Sequence of chain 3.A:
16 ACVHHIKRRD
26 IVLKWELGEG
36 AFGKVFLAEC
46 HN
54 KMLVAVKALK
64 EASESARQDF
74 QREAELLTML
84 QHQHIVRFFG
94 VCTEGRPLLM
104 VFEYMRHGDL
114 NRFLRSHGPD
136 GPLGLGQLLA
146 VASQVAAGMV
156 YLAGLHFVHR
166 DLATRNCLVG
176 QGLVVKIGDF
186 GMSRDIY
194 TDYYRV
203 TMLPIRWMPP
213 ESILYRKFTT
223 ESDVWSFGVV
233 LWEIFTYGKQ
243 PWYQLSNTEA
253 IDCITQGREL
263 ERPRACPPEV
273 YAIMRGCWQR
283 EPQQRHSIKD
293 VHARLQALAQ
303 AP

This protein binds this small molecule.
Small molecule (SMILES): O=C(Nc1ccc(N2CCOCC2)cc1N1CCOCC1)c1cccc(Oc2ccccc2)c1

Binding-site contacts:
Ligand atom C24 contacts residue GLY183 of chain 3.A at 3.8 Å.
Ligand atom O1 contacts residue MET108 of chain 3.A at 2.9 Å (h-bond).
Ligand atom C2 contacts residue GLY111 of chain 3.A at 3.8 Å.
Ligand atom C3 contacts residue LEU32 of chain 3.A at 3.8 Å (hydrophobic).
Ligand atom C25 contacts residue PHE185 of chain 3.A at 3.5 Å (hydrophobic).
Ligand atom C9 contacts residue GLY111 of chain 3.A at 3.9 Å.
Ligand atom O1 contacts residue TYR107 of chain 3.A at 3.9 Å.
Ligand atom C6 contacts residue TYR107 of chain 3.A at 3.8 Å (hydrophobic).
Ligand atom C3 contacts residue TYR107 of chain 3.A at 3.7 Å (hydrophobic).
Ligand atom C17 contacts residue GLU106 of chain 3.A at 3.7 Å.
Ligand atom C10 contacts residue GLY111 of chain 3.A at 3.5 Å.
Ligand atom C16 contacts residue ALA58 of chain 3.A at 3.8 Å (hydrophobic).
Ligand atom C27 contacts residue LEU173 of chain 3.A at 3.7 Å (hydrophobic).
Ligand atom N1 contacts residue LEU173 of chain 3.A at 3.6 Å.
Ligand atom C3 contacts residue MET108 of chain 3.A at 2.6 Å (hydrophobic).
Ligand atom C26 contacts residue GLY186 of chain 3.A at 3.7 Å.
Ligand atom C4 contacts residue TYR107 of chain 3.A at 3.7 Å (hydrophobic).
Ligand atom C4 contacts residue MET108 of chain 3.A at 2.9 Å (hydrophobic).
Ligand atom C18 contacts residue PHE105 of chain 3.A at 3.5 Å (hydrophobic).
Ligand atom C4 contacts residue GLY111 of chain 3.A at 3.6 Å.
Ligand atom C5 contacts residue GLY111 of chain 3.A at 3.5 Å.
Ligand atom C23 contacts residue PHE185 of chain 3.A at 3.7 Å (hydrophobic).
Ligand atom C23 contacts residue GLY183 of chain 3.A at 2.8 Å.
Ligand atom C15 contacts residue ASP112 of chain 3.A at 3.6 Å.
Ligand atom C18 contacts residue LEU173 of chain 3.A at 3.9 Å (hydrophobic).
Ligand atom C12 contacts residue LEU32 of chain 3.A at 3.5 Å (hydrophobic).
Ligand atom C11 contacts residue GLY111 of chain 3.A at 3.7 Å.
Ligand atom C17 contacts residue ALA58 of chain 3.A at 3.5 Å (hydrophobic).
Ligand atom C2 contacts residue MET108 of chain 3.A at 3.7 Å (hydrophobic).
Ligand atom C22 contacts residue GLY183 of chain 3.A at 2.9 Å.
Ligand atom C16 contacts residue LEU173 of chain 3.A at 3.4 Å (hydrophobic).
Ligand atom C24 contacts residue ARG170 of chain 3.A at 3.6 Å.
Ligand atom C3 contacts residue GLY111 of chain 3.A at 3.7 Å.
Ligand atom C6 contacts residue ARG109 of chain 3.A at 3.2 Å.
Ligand atom C1 contacts residue LEU173 of chain 3.A at 3.7 Å (hydrophobic).
Ligand atom C24 contacts residue SER188 of chain 3.A at 3.9 Å.
Ligand atom C24 contacts residue PHE185 of chain 3.A at 3.2 Å (hydrophobic).
Ligand atom C22 contacts residue LEU173 of chain 3.A at 3.9 Å (hydrophobic).
Ligand atom C7 contacts residue ARG109 of chain 3.A at 3.9 Å.
Ligand atom C17 contacts residue LEU173 of chain 3.A at 3.5 Å (hydrophobic).